The protein below binds the small molecule below.
Small molecule (SMILES): CC(=O)N[C@@H]1[C@@H](O)[C@H](O)[C@@H](CO)O[C@H]1O

Sequence of chain 1.A:
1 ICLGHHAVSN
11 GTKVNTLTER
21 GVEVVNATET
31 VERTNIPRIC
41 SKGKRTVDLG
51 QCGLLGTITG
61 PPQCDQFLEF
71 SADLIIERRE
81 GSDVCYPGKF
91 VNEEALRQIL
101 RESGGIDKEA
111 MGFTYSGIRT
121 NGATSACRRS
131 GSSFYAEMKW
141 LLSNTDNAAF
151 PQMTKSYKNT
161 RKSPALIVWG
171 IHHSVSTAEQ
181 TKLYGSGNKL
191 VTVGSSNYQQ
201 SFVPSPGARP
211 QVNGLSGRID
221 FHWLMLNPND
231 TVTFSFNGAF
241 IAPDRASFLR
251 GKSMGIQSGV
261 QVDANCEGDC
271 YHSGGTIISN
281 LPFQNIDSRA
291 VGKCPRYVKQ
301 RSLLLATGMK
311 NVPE

Binding-site contacts:
Ligand atom O5 contacts residue ARG85 of chain 1.B at 4.1 Å.
Ligand atom C5 contacts residue ASN82 of chain 1.B at 3.7 Å.
Ligand atom C7 contacts residue ASN79 of chain 1.B at 4.2 Å.
Ligand atom C8 contacts residue GLU72 of chain 1.B at 3.5 Å.
Ligand atom C1 contacts residue ASN82 of chain 1.B at 1.4 Å.
Ligand atom C4 contacts residue ASN82 of chain 1.B at 4.0 Å.
Ligand atom O7 contacts residue ASN82 of chain 1.B at 4.4 Å.
Ligand atom O7 contacts residue GLU72 of chain 1.B at 4.0 Å.
Ligand atom C8 contacts residue ASN79 of chain 1.B at 3.4 Å.
Ligand atom C8 contacts residue GLY78 of chain 1.B at 4.4 Å.
Ligand atom C2 contacts residue ASN82 of chain 1.B at 2.1 Å.
Ligand atom C7 contacts residue LYS75 of chain 1.B at 4.4 Å.
Ligand atom C7 contacts residue ASN82 of chain 1.B at 3.7 Å.
Ligand atom C1 contacts residue ARG85 of chain 1.B at 4.2 Å.
Ligand atom O6 contacts residue SER288 of chain 1.A at 4.4 Å.
Ligand atom O5 contacts residue ASN82 of chain 1.B at 2.4 Å (h-bond).
Ligand atom C8 contacts residue ASN82 of chain 1.B at 4.5 Å.
Ligand atom C3 contacts residue ASN82 of chain 1.B at 3.6 Å.
Ligand atom C8 contacts residue LYS75 of chain 1.B at 3.6 Å.
Ligand atom C7 contacts residue GLU72 of chain 1.B at 3.9 Å.
Ligand atom O6 contacts residue ARG289 of chain 1.A at 3.9 Å.
Ligand atom N2 contacts residue ASN82 of chain 1.B at 2.7 Å (h-bond).
Ligand atom O7 contacts residue LYS75 of chain 1.B at 4.1 Å.
Ligand atom O6 contacts residue ARG85 of chain 1.B at 4.2 Å.

Sequence of chain 1.B:
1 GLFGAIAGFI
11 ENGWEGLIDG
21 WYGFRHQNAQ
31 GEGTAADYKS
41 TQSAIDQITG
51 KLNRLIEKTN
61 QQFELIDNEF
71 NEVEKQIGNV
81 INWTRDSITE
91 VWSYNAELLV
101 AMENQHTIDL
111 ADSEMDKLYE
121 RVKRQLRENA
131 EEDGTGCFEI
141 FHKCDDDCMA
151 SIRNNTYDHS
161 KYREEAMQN